Sequence of chain 1.C:
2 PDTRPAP

The protein below binds the small molecule below.
Small molecule (SMILES): CC(=O)N[C@@H]1[C@@H](O)[C@@H](O)[C@@H](CO)O[C@H]1O

Sequence of chain 1.B:
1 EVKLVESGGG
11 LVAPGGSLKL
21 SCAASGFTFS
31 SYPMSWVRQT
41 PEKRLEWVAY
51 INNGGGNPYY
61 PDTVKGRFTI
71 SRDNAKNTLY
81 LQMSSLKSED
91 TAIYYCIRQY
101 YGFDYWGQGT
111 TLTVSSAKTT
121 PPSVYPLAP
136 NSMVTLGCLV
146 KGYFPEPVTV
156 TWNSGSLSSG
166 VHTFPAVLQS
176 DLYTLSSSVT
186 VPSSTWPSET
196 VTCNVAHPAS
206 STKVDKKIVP

Sequence of chain 1.A:
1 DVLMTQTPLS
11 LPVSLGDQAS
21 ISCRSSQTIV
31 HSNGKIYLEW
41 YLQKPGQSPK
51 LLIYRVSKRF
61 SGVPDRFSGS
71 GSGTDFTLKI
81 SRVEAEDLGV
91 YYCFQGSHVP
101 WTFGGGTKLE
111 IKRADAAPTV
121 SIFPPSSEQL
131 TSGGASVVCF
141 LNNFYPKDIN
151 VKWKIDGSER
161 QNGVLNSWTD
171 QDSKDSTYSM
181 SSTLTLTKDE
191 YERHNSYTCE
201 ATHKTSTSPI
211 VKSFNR

Binding-site contacts:
Ligand atom C7 contacts residue THR4 of chain 1.C at 3.7 Å.
Ligand atom C6 contacts residue TYR100 of chain 1.B at 3.2 Å (hydrophobic).
Ligand atom C3 contacts residue THR4 of chain 1.C at 3.1 Å.
Ligand atom O6 contacts residue TYR100 of chain 1.B at 4.2 Å.
Ligand atom C8 contacts residue PRO2 of chain 1.C at 4.0 Å (hydrophobic).
Ligand atom O7 contacts residue THR4 of chain 1.C at 4.4 Å.
Ligand atom C8 contacts residue TYR37 of chain 1.A at 3.8 Å (hydrophobic).
Ligand atom O5 contacts residue THR4 of chain 1.C at 2.4 Å (h-bond).
Ligand atom C4 contacts residue THR4 of chain 1.C at 3.6 Å.
Ligand atom C1 contacts residue THR4 of chain 1.C at 1.4 Å.
Ligand atom O7 contacts residue PRO6 of chain 1.C at 3.5 Å.
Ligand atom C5 contacts residue THR4 of chain 1.C at 3.0 Å.
Ligand atom C5 contacts residue TYR100 of chain 1.B at 4.0 Å (hydrophobic).
Ligand atom N2 contacts residue PRO2 of chain 1.C at 3.8 Å.
Ligand atom C1 contacts residue ARG5 of chain 1.C at 3.8 Å.
Ligand atom C2 contacts residue THR4 of chain 1.C at 2.4 Å.
Ligand atom C7 contacts residue PRO6 of chain 1.C at 4.2 Å (hydrophobic).
Ligand atom C8 contacts residue THR4 of chain 1.C at 3.7 Å.
Ligand atom C8 contacts residue ASN33 of chain 1.A at 4.0 Å.
Ligand atom O5 contacts residue ARG5 of chain 1.C at 4.1 Å.
Ligand atom O3 contacts residue THR4 of chain 1.C at 4.4 Å.
Ligand atom N2 contacts residue THR4 of chain 1.C at 2.6 Å (h-bond).
Ligand atom C6 contacts residue THR4 of chain 1.C at 4.1 Å.